The protein below binds the small molecule below.
Small molecule (SMILES): Nc1ncnc2c1ncn2[C@@H]1O[C@H](COP(=O)(O)OP(=O)(O)OP(O)(O)=S)[C@@H](O)[C@H]1O

Binding-site contacts:
Ligand atom O3G contacts residue THR55 of chain 1.B at 3.0 Å (h-bond).
Ligand atom O3' contacts residue ALA181 of chain 1.C at 2.8 Å (h-bond).
Ligand atom C4 contacts residue TYR21 of chain 1.B at 4.0 Å (hydrophobic).
Ligand atom S1G contacts residue ASP176 of chain 1.B at 3.6 Å.
Ligand atom O3A contacts residue SER52 of chain 1.B at 2.8 Å (h-bond).
Ligand atom PG contacts residue THR55 of chain 1.B at 3.1 Å.
Ligand atom C6 contacts residue TYR21 of chain 1.B at 3.7 Å (hydrophobic).
Ligand atom O3' contacts residue LEU182 of chain 1.C at 3.9 Å.
Ligand atom O2B contacts residue LYS54 of chain 1.B at 3.1 Å (salt-bridge).
Ligand atom PB contacts residue SER50 of chain 1.B at 3.8 Å.
Ligand atom C5 contacts residue TYR21 of chain 1.B at 4.0 Å (hydrophobic).
Ligand atom O1A contacts residue THR55 of chain 1.B at 3.3 Å.
Ligand atom O3A contacts residue LYS54 of chain 1.B at 3.6 Å.
Ligand atom C3' contacts residue ALA181 of chain 1.C at 4.0 Å (hydrophobic).
Ligand atom N3 contacts residue TYR21 of chain 1.B at 3.9 Å.
Ligand atom C5' contacts residue GLY53 of chain 1.B at 4.1 Å.
Ligand atom O5' contacts residue THR56 of chain 1.B at 3.6 Å.
Ligand atom C5' contacts residue SER52 of chain 1.B at 3.9 Å.
Ligand atom S1G contacts residue THR55 of chain 1.B at 3.1 Å (h-bond).
Ligand atom O2' contacts residue ALA181 of chain 1.C at 3.5 Å (h-bond).
Ligand atom N6 contacts residue TYR21 of chain 1.B at 4.0 Å.
Ligand atom O3B contacts residue THR55 of chain 1.B at 2.9 Å (h-bond).
Ligand atom O1A contacts residue THR56 of chain 1.B at 3.6 Å.
Ligand atom O3A contacts residue GLY53 of chain 1.B at 3.9 Å.
Ligand atom O2B contacts residue ALA49 of chain 1.B at 3.9 Å.
Ligand atom C4' contacts residue GLY51 of chain 1.B at 4.1 Å.
Ligand atom O2B contacts residue SER52 of chain 1.B at 2.5 Å (h-bond).
Ligand atom O4' contacts residue VAL30 of chain 1.B at 4.0 Å.
Ligand atom O3' contacts residue GLY51 of chain 1.B at 4.0 Å.
Ligand atom PB contacts residue SER52 of chain 1.B at 3.2 Å.
Ligand atom O1B contacts residue SER50 of chain 1.B at 2.9 Å (h-bond).
Ligand atom N3 contacts residue GLN28 of chain 1.B at 3.4 Å (h-bond).
Ligand atom O3A contacts residue THR55 of chain 1.B at 3.9 Å.
Ligand atom C5' contacts residue GLY51 of chain 1.B at 3.5 Å.
Ligand atom N7 contacts residue TYR21 of chain 1.B at 4.0 Å.
Ligand atom N1 contacts residue TYR21 of chain 1.B at 3.8 Å.
Ligand atom O2B contacts residue SER50 of chain 1.B at 3.6 Å.
Ligand atom O2' contacts residue GLN28 of chain 1.B at 3.9 Å.
Ligand atom C2 contacts residue TYR21 of chain 1.B at 3.7 Å (hydrophobic).
Ligand atom O5' contacts residue GLY53 of chain 1.B at 4.1 Å.

Sequence of chain 1.B:
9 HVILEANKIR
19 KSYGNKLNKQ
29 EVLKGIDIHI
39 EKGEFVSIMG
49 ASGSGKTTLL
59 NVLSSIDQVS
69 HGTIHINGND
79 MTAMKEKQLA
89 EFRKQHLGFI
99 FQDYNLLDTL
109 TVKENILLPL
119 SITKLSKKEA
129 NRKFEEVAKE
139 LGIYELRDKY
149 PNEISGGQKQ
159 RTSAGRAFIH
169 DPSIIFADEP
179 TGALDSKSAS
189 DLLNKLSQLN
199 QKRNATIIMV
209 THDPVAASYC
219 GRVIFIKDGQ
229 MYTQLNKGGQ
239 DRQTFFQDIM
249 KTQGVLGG

Sequence of chain 1.C:
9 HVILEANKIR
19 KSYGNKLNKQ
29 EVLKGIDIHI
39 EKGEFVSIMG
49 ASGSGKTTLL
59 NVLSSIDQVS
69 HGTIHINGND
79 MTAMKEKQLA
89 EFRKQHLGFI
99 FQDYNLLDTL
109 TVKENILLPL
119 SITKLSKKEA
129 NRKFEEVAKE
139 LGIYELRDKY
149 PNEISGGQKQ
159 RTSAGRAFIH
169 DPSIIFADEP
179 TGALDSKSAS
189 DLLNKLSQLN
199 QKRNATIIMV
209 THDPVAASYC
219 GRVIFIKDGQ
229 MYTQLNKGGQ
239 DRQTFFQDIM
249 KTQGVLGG